Sequence of chain 1.A:
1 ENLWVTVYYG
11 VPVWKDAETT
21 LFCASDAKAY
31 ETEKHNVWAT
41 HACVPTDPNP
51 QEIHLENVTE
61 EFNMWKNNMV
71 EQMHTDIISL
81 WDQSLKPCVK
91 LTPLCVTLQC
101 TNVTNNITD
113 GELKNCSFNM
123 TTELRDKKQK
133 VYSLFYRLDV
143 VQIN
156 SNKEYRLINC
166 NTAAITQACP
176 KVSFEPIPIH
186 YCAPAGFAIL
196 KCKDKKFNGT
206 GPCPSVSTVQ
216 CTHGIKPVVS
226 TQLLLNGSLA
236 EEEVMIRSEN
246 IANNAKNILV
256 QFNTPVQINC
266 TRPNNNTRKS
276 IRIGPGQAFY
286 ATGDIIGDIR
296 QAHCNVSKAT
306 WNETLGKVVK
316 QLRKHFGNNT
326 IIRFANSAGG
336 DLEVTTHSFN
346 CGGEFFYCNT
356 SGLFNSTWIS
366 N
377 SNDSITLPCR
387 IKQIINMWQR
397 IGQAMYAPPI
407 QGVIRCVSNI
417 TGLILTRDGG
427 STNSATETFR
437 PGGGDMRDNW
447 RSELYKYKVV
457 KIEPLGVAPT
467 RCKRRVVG

Binding-site contacts:
Ligand atom C5 contacts residue ASN102 of chain 1.A at 3.7 Å.
Ligand atom O5 contacts residue ASN102 of chain 1.A at 2.4 Å (h-bond).
Ligand atom C1 contacts residue ASN102 of chain 1.A at 1.4 Å.
Ligand atom C7 contacts residue ILE107 of chain 1.A at 4.5 Å (hydrophobic).
Ligand atom C6 contacts residue TYR160 of chain 1.A at 4.5 Å (hydrophobic).
Ligand atom C6 contacts residue ASN102 of chain 1.A at 4.4 Å.
Ligand atom C7 contacts residue LYS158 of chain 1.A at 4.0 Å.
Ligand atom C2 contacts residue ASN102 of chain 1.A at 2.6 Å.
Ligand atom O6 contacts residue TYR160 of chain 1.A at 4.3 Å.
Ligand atom C4 contacts residue ASN102 of chain 1.A at 4.3 Å.
Ligand atom C8 contacts residue GLU114 of chain 1.A at 4.3 Å.
Ligand atom C3 contacts residue ASN102 of chain 1.A at 3.8 Å.
Ligand atom N2 contacts residue ASN102 of chain 1.A at 3.0 Å (h-bond).
Ligand atom C8 contacts residue ILE107 of chain 1.A at 3.5 Å (hydrophobic).
Ligand atom C8 contacts residue LYS158 of chain 1.A at 4.4 Å.
Ligand atom C8 contacts residue THR108 of chain 1.A at 4.4 Å.
Ligand atom O7 contacts residue LYS158 of chain 1.A at 3.0 Å (salt-bridge).
Ligand atom C7 contacts residue ASN102 of chain 1.A at 4.2 Å.

The small molecule below binds the protein below.
Small molecule (SMILES): CC(=O)N[C@H]1[C@H](O[C@H]2[C@H](O)[C@@H](NC(C)=O)CO[C@@H]2CO)O[C@H](CO)[C@@H](O[C@@H]2O[C@H](CO)[C@@H](O)[C@H](O)[C@@H]2O)[C@@H]1O